Sequence of chain 1.E:
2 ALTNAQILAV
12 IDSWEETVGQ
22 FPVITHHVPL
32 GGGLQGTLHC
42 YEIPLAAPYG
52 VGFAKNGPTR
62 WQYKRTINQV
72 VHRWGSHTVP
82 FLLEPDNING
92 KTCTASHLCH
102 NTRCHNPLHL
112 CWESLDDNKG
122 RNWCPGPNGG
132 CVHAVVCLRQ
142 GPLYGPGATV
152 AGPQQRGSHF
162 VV

Binding-site contacts:
Ligand atom C5' contacts residue ARG61 of chain 1.E at 3.5 Å.
Ligand atom P contacts residue ARG61 of chain 1.E at 3.5 Å.
Ligand atom C8 contacts residue ARG74 of chain 1.E at 3.2 Å.
Ligand atom N6 contacts residue ASN57 of chain 1.E at 3.4 Å.
Ligand atom O3' contacts residue THR95 of chain 1.E at 3.5 Å.
Ligand atom O3' contacts residue ALA96 of chain 1.E at 3.5 Å (h-bond).
Ligand atom N7 contacts residue GLN63 of chain 1.E at 3.0 Å (h-bond).
Ligand atom N6 contacts residue ARG74 of chain 1.E at 3.7 Å.
Ligand atom N9 contacts residue ARG74 of chain 1.E at 3.6 Å (salt-bridge).
Ligand atom O6 contacts residue ARG74 of chain 1.E at 2.8 Å (salt-bridge).
Ligand atom C8 contacts residue ARG61 of chain 1.E at 3.6 Å.
Ligand atom OP1 contacts residue THR95 of chain 1.E at 3.5 Å.
Ligand atom C6 contacts residue ARG74 of chain 1.E at 3.8 Å.
Ligand atom C6 contacts residue GLN63 of chain 1.E at 3.8 Å.
Ligand atom C8 contacts residue GLN63 of chain 1.E at 3.8 Å.
Ligand atom C6 contacts residue ARG74 of chain 1.E at 3.7 Å.
Ligand atom C8 contacts residue ARG61 of chain 1.E at 3.3 Å.
Ligand atom O4' contacts residue LEU116 of chain 1.E at 3.7 Å.
Ligand atom N7 contacts residue ARG74 of chain 1.E at 3.3 Å (salt-bridge).
Ligand atom OP2 contacts residue ARG61 of chain 1.E at 3.0 Å (salt-bridge).
Ligand atom C5' contacts residue ALA96 of chain 1.E at 3.5 Å (hydrophobic).
Ligand atom OP1 contacts residue TRP113 of chain 1.E at 3.7 Å.
Ligand atom OP1 contacts residue ALA96 of chain 1.E at 2.9 Å (h-bond).
Ligand atom N6 contacts residue GLN63 of chain 1.E at 2.8 Å (h-bond).
Ligand atom N7 contacts residue GLN63 of chain 1.E at 3.6 Å (h-bond).
Ligand atom OP1 contacts residue ARG61 of chain 1.E at 2.8 Å (salt-bridge).
Ligand atom C8 contacts residue ARG74 of chain 1.E at 3.8 Å.
Ligand atom C2' contacts residue ARG74 of chain 1.E at 3.8 Å.
Ligand atom O6 contacts residue ASN57 of chain 1.E at 2.9 Å (h-bond).
Ligand atom N7 contacts residue ARG74 of chain 1.E at 3.0 Å (salt-bridge).
Ligand atom OP2 contacts residue GLY76 of chain 1.E at 3.3 Å (h-bond).
Ligand atom OP1 contacts residue THR103 of chain 1.E at 3.6 Å.
Ligand atom N7 contacts residue ARG61 of chain 1.E at 3.6 Å.
Ligand atom N7 contacts residue ASN57 of chain 1.E at 3.8 Å.
Ligand atom P contacts residue ALA96 of chain 1.E at 3.8 Å.
Ligand atom OP2 contacts residue HIS98 of chain 1.E at 3.4 Å.
Ligand atom N7 contacts residue ARG61 of chain 1.E at 3.1 Å (salt-bridge).
Ligand atom OP1 contacts residue THR79 of chain 1.E at 3.4 Å.
Ligand atom O5' contacts residue ARG61 of chain 1.E at 3.1 Å (salt-bridge).
Ligand atom C5 contacts residue ARG74 of chain 1.E at 3.7 Å.

The protein below binds the small molecule below.
Small molecule (SMILES): Cc1cn([C@H]2C[C@H](O[P](=O)(O)OC[C@H]3O[C@@H](n4ccc(N)nc4=O)C[C@@H]3O[P](=O)(O)OC[C@H]3O[C@@H](n4cnc5c(N)ncnc54)C[C@@H]3O)[C@@H](CO[P](=O)(O)O[C@H]3C[C@H](n4cnc5c(=O)nc(N)[nH]c54)O[C@@H]3CO[P](=O)(O)O[C@H]3C[C@H](n4cnc5c(N)ncnc54)O[C@@H]3CO[P](=O)(O)O[C@H]3C[C@H](n4cnc5c(=O)nc(N)[nH]c54)O[C@@H]3CO[P](=O)(O)O[C@H]3C[C@H](n4cnc5c(N)ncnc54)O[C@@H]3CO[P](=O)(O)O[C@H]3C[C@H](n4cnc5c(=O)nc(N)[nH]c54)O[C@@H]3COP(=O)(O)O)O2)c(=O)[nH]c1=O